A protein and the small-molecule ligand that binds it are described below.
Small molecule (SMILES): O=P(O)(O)OC[C@H]1O[C@@H](O)[C@H](O)[C@@H](O)[C@@H]1O

Binding-site contacts:
Ligand atom O1 contacts residue BEF1 of chain 1.E at 2.9 Å.
Ligand atom O1P contacts residue G6P1 of chain 1.C at 0.0 Å (h-bond).
Ligand atom O6 contacts residue G6P1 of chain 1.C at 0.0 Å (h-bond).
Ligand atom C6 contacts residue G6P1 of chain 1.C at 0.0 Å.
Ligand atom C2 contacts residue G6P1 of chain 1.C at 0.0 Å.
Ligand atom C5 contacts residue VAL47 of chain 1.A at 3.2 Å (hydrophobic).
Ligand atom C6 contacts residue ALA115 of chain 1.A at 3.7 Å (hydrophobic).
Ligand atom P contacts residue ARG49 of chain 1.A at 3.6 Å.
Ligand atom O3P contacts residue ARG49 of chain 1.A at 2.9 Å (salt-bridge).
Ligand atom O2 contacts residue G6P1 of chain 1.C at 0.0 Å (h-bond).
Ligand atom O1 contacts residue G6P1 of chain 1.C at 1.3 Å.
Ligand atom O4 contacts residue VAL47 of chain 1.A at 2.6 Å (h-bond).
Ligand atom O5 contacts residue SER116 of chain 1.A at 3.6 Å (h-bond).
Ligand atom O5 contacts residue G6P1 of chain 1.C at 0.0 Å (h-bond).
Ligand atom O1 contacts residue ASP10 of chain 1.A at 3.4 Å.
Ligand atom C4 contacts residue G6P1 of chain 1.C at 0.0 Å.
Ligand atom O1P contacts residue SER116 of chain 1.A at 3.0 Å (h-bond).
Ligand atom O6 contacts residue HIS20 of chain 1.A at 3.7 Å.
Ligand atom O2 contacts residue ASP10 of chain 1.A at 2.6 Å (salt-bridge).
Ligand atom O3 contacts residue G6P1 of chain 1.C at 0.0 Å (h-bond).
Ligand atom P contacts residue G6P1 of chain 1.C at 0.0 Å.
Ligand atom C1 contacts residue BEF1 of chain 1.E at 3.7 Å.
Ligand atom O2P contacts residue ARG49 of chain 1.A at 3.0 Å (salt-bridge).
Ligand atom O1P contacts residue HIS20 of chain 1.A at 3.6 Å.
Ligand atom O1P contacts residue ASN118 of chain 1.A at 2.8 Å (h-bond).
Ligand atom C2 contacts residue ASP10 of chain 1.A at 3.5 Å.
Ligand atom O2 contacts residue GLY46 of chain 1.A at 2.9 Å (h-bond).
Ligand atom C5 contacts residue G6P1 of chain 1.C at 0.0 Å.
Ligand atom C3 contacts residue G6P1 of chain 1.C at 0.0 Å.
Ligand atom O4 contacts residue G6P1 of chain 1.C at 0.0 Å (h-bond).
Ligand atom O3 contacts residue LEU44 of chain 1.A at 3.2 Å (h-bond).
Ligand atom C1 contacts residue G6P1 of chain 1.C at 0.0 Å.
Ligand atom C3 contacts residue VAL47 of chain 1.A at 3.3 Å (hydrophobic).
Ligand atom O6 contacts residue SER116 of chain 1.A at 3.5 Å.
Ligand atom O2P contacts residue LYS117 of chain 1.A at 2.8 Å (salt-bridge).
Ligand atom C4 contacts residue VAL47 of chain 1.A at 3.1 Å (hydrophobic).
Ligand atom O2P contacts residue G6P1 of chain 1.C at 0.0 Å (h-bond).
Ligand atom C6 contacts residue SER116 of chain 1.A at 3.7 Å.
Ligand atom O3P contacts residue G6P1 of chain 1.C at 0.0 Å (h-bond).
Ligand atom O2P contacts residue SER116 of chain 1.A at 3.5 Å.

Sequence of chain 1.A:
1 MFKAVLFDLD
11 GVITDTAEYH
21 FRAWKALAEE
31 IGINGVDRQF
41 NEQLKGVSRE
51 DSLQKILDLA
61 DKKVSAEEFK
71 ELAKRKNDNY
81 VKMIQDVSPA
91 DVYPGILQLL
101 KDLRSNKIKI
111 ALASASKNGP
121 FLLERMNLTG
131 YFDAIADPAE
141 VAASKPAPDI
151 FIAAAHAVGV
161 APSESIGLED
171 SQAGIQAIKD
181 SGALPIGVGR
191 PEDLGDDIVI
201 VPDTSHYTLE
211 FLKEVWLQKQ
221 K